Sequence of chain 25.A:
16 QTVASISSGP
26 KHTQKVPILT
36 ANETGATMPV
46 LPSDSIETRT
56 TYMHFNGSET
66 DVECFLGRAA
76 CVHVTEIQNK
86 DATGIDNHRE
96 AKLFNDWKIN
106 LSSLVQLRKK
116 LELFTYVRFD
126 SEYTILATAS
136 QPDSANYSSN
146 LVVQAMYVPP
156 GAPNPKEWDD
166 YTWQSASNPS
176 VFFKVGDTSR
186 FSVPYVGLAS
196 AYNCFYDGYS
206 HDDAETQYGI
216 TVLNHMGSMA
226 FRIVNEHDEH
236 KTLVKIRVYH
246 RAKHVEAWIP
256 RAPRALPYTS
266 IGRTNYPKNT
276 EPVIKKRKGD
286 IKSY

Sequence of chain 25.C:
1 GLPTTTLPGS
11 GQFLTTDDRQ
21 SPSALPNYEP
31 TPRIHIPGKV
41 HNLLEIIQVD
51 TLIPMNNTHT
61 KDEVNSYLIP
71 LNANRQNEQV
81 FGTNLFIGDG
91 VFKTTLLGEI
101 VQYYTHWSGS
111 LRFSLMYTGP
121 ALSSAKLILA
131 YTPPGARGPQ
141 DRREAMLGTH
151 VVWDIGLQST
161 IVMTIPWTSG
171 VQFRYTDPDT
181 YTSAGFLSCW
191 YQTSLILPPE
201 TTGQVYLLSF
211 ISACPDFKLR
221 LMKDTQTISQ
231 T

Sequence of chain 21.C:
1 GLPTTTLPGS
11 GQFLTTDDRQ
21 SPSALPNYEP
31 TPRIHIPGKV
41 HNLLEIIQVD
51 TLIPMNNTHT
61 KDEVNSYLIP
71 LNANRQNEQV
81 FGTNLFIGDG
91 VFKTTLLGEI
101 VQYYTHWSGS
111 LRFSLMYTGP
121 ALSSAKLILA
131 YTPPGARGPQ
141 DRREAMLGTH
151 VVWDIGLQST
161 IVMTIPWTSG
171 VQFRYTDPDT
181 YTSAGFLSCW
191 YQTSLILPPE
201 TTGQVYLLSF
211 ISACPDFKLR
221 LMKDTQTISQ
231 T

Binding-site contacts:
Ligand atom C10 contacts residue TYR197 of chain 25.A at 3.7 Å (hydrophobic).
Ligand atom C08 contacts residue TYR197 of chain 25.A at 3.9 Å (hydrophobic).
Ligand atom C07 contacts residue TYR128 of chain 25.A at 2.9 Å (hydrophobic).
Ligand atom C18 contacts residue TYR152 of chain 25.A at 3.7 Å (hydrophobic).
Ligand atom C03 contacts residue TYR128 of chain 25.A at 3.7 Å (hydrophobic).
Ligand atom C15 contacts residue SER126 of chain 25.A at 3.5 Å.
Ligand atom C09 contacts residue MET221 of chain 25.A at 3.9 Å (hydrophobic).
Ligand atom C12 contacts residue TYR197 of chain 25.A at 3.5 Å (hydrophobic).
Ligand atom C11 contacts residue TYR197 of chain 25.A at 3.5 Å (hydrophobic).
Ligand atom C17 contacts residue TYR152 of chain 25.A at 3.8 Å (hydrophobic).
Ligand atom C19 contacts residue TYR152 of chain 25.A at 3.9 Å (hydrophobic).
Ligand atom C14 contacts residue LEU106 of chain 25.A at 3.5 Å (hydrophobic).
Ligand atom C06 contacts residue TYR128 of chain 25.A at 3.4 Å (hydrophobic).
Ligand atom C01 contacts residue TYR128 of chain 25.A at 2.9 Å (hydrophobic).
Ligand atom O02 contacts residue MET224 of chain 25.A at 3.5 Å.
Ligand atom C14 contacts residue TYR197 of chain 25.A at 3.7 Å (hydrophobic).
Ligand atom C08 contacts residue TYR128 of chain 25.A at 3.3 Å (hydrophobic).
Ligand atom C04 contacts residue TYR128 of chain 25.A at 3.4 Å (hydrophobic).
Ligand atom C15 contacts residue TYR128 of chain 25.A at 3.1 Å (hydrophobic).
Ligand atom C06 contacts residue ILE104 of chain 25.A at 3.5 Å (hydrophobic).
Ligand atom O24 contacts residue TYR152 of chain 25.A at 3.5 Å (h-bond).
Ligand atom O16 contacts residue VAL188 of chain 25.A at 3.8 Å.
Ligand atom N22 contacts residue VAL191 of chain 25.A at 3.9 Å.
Ligand atom N13 contacts residue TYR197 of chain 25.A at 3.4 Å.
Ligand atom O02 contacts residue TYR128 of chain 25.A at 3.8 Å.
Ligand atom O20 contacts residue TYR152 of chain 25.A at 3.7 Å.
Ligand atom C15 contacts residue TYR197 of chain 25.A at 3.8 Å (hydrophobic).
Ligand atom C01 contacts residue MET224 of chain 25.A at 3.7 Å (hydrophobic).
Ligand atom O24 contacts residue VAL191 of chain 25.A at 3.1 Å.
Ligand atom N13 contacts residue GOL1 of chain 25.E at 3.7 Å.
Ligand atom C21 contacts residue TYR152 of chain 25.A at 3.6 Å (hydrophobic).
Ligand atom O23 contacts residue LEU221 of chain 21.C at 3.9 Å.
Ligand atom O20 contacts residue PHE186 of chain 25.A at 3.8 Å.
Ligand atom N22 contacts residue TYR152 of chain 25.A at 3.3 Å (h-bond).
Ligand atom C01 contacts residue PHE186 of chain 25.A at 2.8 Å (hydrophobic).
Ligand atom C05 contacts residue TYR128 of chain 25.A at 3.8 Å (hydrophobic).
Ligand atom O16 contacts residue TYR128 of chain 25.A at 2.9 Å (h-bond).
Ligand atom C10 contacts residue MET221 of chain 25.A at 3.9 Å (hydrophobic).
Ligand atom O23 contacts residue VAL191 of chain 25.A at 3.9 Å.
Ligand atom O23 contacts residue TYR152 of chain 25.A at 3.0 Å (h-bond).

This protein binds this small molecule.
Small molecule (SMILES): COc1cc(CC(=O)c2ccc(C#N)cc2)c([N+](=O)[O-])cc1OC